Binding-site contacts:
Ligand atom O2G contacts residue ARG50 of chain 1.A at 3.5 Å (salt-bridge).
Ligand atom N1 contacts residue ASN48 of chain 1.A at 3.7 Å.
Ligand atom C5 contacts residue ARG50 of chain 1.A at 3.7 Å.
Ligand atom N1 contacts residue TYR330 of chain 1.C at 3.9 Å.
Ligand atom C5' contacts residue PHE183 of chain 1.C at 3.3 Å (hydrophobic).
Ligand atom N9 contacts residue ARG50 of chain 1.A at 3.4 Å (salt-bridge).
Ligand atom N6 contacts residue ASN48 of chain 1.A at 3.3 Å (h-bond).
Ligand atom N6 contacts residue TYR330 of chain 1.C at 3.3 Å.
Ligand atom O1B contacts residue LYS185 of chain 1.C at 3.2 Å.
Ligand atom C2' contacts residue ARG50 of chain 1.A at 3.6 Å.
Ligand atom O3A contacts residue LYS185 of chain 1.C at 3.6 Å.
Ligand atom C5' contacts residue PHE333 of chain 1.C at 3.9 Å (hydrophobic).
Ligand atom O2' contacts residue ARG50 of chain 1.A at 4.2 Å.
Ligand atom N1 contacts residue ARG50 of chain 1.A at 3.0 Å (salt-bridge).
Ligand atom N7 contacts residue TYR330 of chain 1.C at 4.3 Å.
Ligand atom N3 contacts residue ARG50 of chain 1.A at 3.9 Å.
Ligand atom C1' contacts residue ARG50 of chain 1.A at 4.1 Å.
Ligand atom O1A contacts residue PHE333 of chain 1.C at 3.7 Å.
Ligand atom C2 contacts residue LEU205 of chain 1.C at 4.0 Å (hydrophobic).
Ligand atom C1' contacts residue ILE182 of chain 1.C at 3.7 Å (hydrophobic).
Ligand atom C5' contacts residue SER184 of chain 1.C at 4.0 Å.
Ligand atom C4' contacts residue PHE183 of chain 1.C at 3.3 Å (hydrophobic).
Ligand atom C6 contacts residue ARG50 of chain 1.A at 3.8 Å.
Ligand atom O4' contacts residue ILE182 of chain 1.C at 3.4 Å.
Ligand atom PB contacts residue LYS185 of chain 1.C at 4.1 Å.
Ligand atom C4 contacts residue ARG50 of chain 1.A at 3.6 Å.
Ligand atom N7 contacts residue ARG50 of chain 1.A at 3.2 Å (salt-bridge).
Ligand atom O5' contacts residue LYS185 of chain 1.C at 3.5 Å (salt-bridge).
Ligand atom O5' contacts residue SER184 of chain 1.C at 4.1 Å.
Ligand atom C8 contacts residue ARG50 of chain 1.A at 3.0 Å.
Ligand atom O3B contacts residue LYS185 of chain 1.C at 4.1 Å.
Ligand atom O1A contacts residue GLY334 of chain 1.C at 3.1 Å.
Ligand atom O4' contacts residue PHE183 of chain 1.C at 4.0 Å.
Ligand atom N1 contacts residue ILE49 of chain 1.A at 3.8 Å.
Ligand atom C6 contacts residue ASN48 of chain 1.A at 3.9 Å.
Ligand atom C2 contacts residue ARG50 of chain 1.A at 3.4 Å.
Ligand atom C6 contacts residue TYR330 of chain 1.C at 3.8 Å (hydrophobic).
Ligand atom O5' contacts residue PHE183 of chain 1.C at 3.9 Å.
Ligand atom N6 contacts residue ARG50 of chain 1.A at 4.2 Å.
Ligand atom C5' contacts residue LYS185 of chain 1.C at 4.2 Å.

Sequence of chain 1.C:
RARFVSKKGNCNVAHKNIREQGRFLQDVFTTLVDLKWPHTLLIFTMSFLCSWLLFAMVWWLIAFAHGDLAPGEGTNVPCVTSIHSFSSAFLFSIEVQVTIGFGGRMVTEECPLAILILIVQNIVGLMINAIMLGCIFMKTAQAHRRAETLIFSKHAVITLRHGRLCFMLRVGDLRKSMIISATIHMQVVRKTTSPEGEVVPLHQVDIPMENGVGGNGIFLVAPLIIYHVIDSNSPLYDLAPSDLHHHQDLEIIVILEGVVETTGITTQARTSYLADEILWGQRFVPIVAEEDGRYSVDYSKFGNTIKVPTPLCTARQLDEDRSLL

Sequence of chain 1.A:
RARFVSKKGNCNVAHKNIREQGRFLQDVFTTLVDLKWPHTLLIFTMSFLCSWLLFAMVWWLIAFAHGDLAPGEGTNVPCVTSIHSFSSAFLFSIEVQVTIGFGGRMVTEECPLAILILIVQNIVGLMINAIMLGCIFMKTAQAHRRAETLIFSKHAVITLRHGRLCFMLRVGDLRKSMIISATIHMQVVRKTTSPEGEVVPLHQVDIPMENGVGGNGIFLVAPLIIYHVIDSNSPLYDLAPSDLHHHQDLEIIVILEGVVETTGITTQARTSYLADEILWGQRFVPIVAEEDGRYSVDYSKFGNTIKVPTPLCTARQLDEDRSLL

The small molecule below binds the protein below.
Small molecule (SMILES): Nc1ncnc2c1ncn2[C@@H]1O[C@H](COP(=O)(O)OP(=O)(O)OP(O)(O)=S)[C@@H](O)[C@H]1O